Sequence of chain 1.A:
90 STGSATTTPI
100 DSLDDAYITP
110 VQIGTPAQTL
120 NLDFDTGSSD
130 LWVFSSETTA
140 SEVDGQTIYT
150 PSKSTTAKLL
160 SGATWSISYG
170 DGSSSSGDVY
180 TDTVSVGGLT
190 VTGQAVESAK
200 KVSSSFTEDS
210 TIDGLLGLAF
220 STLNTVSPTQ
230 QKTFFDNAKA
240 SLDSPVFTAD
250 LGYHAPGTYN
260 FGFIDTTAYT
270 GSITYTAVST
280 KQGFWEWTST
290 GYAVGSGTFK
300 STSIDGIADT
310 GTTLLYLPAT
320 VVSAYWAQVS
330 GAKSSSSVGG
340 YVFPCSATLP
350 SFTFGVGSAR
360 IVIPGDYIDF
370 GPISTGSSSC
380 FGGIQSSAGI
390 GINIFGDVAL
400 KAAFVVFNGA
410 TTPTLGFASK

This protein binds this small molecule.
Small molecule (SMILES): OC1C[C@H]2CC[C@@H](C1)N2Cc1ccccc1

Binding-site contacts:
Ligand atom C2 contacts residue ASP208 of chain 1.A at 3.5 Å.
Ligand atom C12 contacts residue SER204 of chain 1.A at 3.9 Å.
Ligand atom C contacts residue ALA105 of chain 1.A at 4.1 Å (hydrophobic).
Ligand atom C1 contacts residue ASP208 of chain 1.A at 4.1 Å.
Ligand atom C6 contacts residue ASP104 of chain 1.A at 4.2 Å.
Ligand atom C2 contacts residue ASP104 of chain 1.A at 4.0 Å.
Ligand atom C1 contacts residue ILE99 of chain 1.A at 4.0 Å (hydrophobic).
Ligand atom C4 contacts residue ASP104 of chain 1.A at 3.6 Å.
Ligand atom C contacts residue ASP104 of chain 1.A at 3.3 Å.
Ligand atom C2 contacts residue ILE99 of chain 1.A at 3.5 Å (hydrophobic).
Ligand atom C5 contacts residue ASP104 of chain 1.A at 3.7 Å.
Ligand atom C1 contacts residue ILE211 of chain 1.A at 4.3 Å (hydrophobic).
Ligand atom C3 contacts residue ILE99 of chain 1.A at 4.4 Å (hydrophobic).
Ligand atom C3 contacts residue ASP104 of chain 1.A at 3.7 Å.
Ligand atom C contacts residue DMS1 of chain 1.H at 3.2 Å.
Ligand atom C1 contacts residue ASP104 of chain 1.A at 3.9 Å.
Ligand atom C1 contacts residue DMS1 of chain 1.H at 4.3 Å.
Ligand atom C13 contacts residue GLU207 of chain 1.A at 3.8 Å.
Ligand atom C5 contacts residue DMS1 of chain 1.H at 3.7 Å.
Ligand atom O contacts residue GLU207 of chain 1.A at 3.1 Å (salt-bridge).
Ligand atom C1 contacts residue ALA105 of chain 1.A at 3.7 Å (hydrophobic).
Ligand atom C3 contacts residue ASP208 of chain 1.A at 4.5 Å.
Ligand atom C12 contacts residue GLU207 of chain 1.A at 3.7 Å.
Ligand atom C contacts residue THR312 of chain 1.A at 3.8 Å.
Ligand atom C11 contacts residue SER204 of chain 1.A at 4.0 Å.
Ligand atom C5 contacts residue THR312 of chain 1.A at 3.6 Å.